Sequence of chain 1.D:
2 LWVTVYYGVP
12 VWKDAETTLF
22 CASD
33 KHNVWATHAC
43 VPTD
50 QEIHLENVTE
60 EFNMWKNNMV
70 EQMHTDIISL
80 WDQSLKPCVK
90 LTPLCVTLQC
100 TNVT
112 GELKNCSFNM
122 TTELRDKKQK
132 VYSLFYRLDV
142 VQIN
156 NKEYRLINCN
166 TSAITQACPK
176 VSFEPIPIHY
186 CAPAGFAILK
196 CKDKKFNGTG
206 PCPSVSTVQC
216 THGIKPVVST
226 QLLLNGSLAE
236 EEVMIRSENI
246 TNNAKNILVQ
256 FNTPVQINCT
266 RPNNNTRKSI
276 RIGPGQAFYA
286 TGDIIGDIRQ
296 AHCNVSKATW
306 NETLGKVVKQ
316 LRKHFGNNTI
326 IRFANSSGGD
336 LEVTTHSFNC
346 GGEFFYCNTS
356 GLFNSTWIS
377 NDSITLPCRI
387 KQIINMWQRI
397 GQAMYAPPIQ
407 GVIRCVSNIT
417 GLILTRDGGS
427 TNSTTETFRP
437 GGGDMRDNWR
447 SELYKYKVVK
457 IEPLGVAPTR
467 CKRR

The small molecule below binds the protein below.
Small molecule (SMILES): CC(=O)N[C@@H]1[C@@H](O)[C@H](O)[C@@H](CO)O[C@H]1O

Binding-site contacts:
Ligand atom C7 contacts residue THR96 of chain 1.D at 4.1 Å.
Ligand atom C4 contacts residue ASN120 of chain 1.D at 4.3 Å.
Ligand atom O5 contacts residue ASN120 of chain 1.D at 2.4 Å (h-bond).
Ligand atom C7 contacts residue ASN120 of chain 1.D at 3.7 Å.
Ligand atom C7 contacts residue GLN98 of chain 1.D at 3.9 Å.
Ligand atom C8 contacts residue GLN98 of chain 1.D at 2.9 Å.
Ligand atom C1 contacts residue ASN120 of chain 1.D at 1.4 Å.
Ligand atom O3 contacts residue GLN98 of chain 1.D at 4.4 Å.
Ligand atom C2 contacts residue ASN120 of chain 1.D at 2.5 Å.
Ligand atom C8 contacts residue THR96 of chain 1.D at 3.1 Å.
Ligand atom O7 contacts residue THR96 of chain 1.D at 4.2 Å.
Ligand atom N2 contacts residue ASN120 of chain 1.D at 2.8 Å (h-bond).
Ligand atom C7 contacts residue PHE119 of chain 1.D at 4.5 Å (hydrophobic).
Ligand atom C8 contacts residue SER118 of chain 1.D at 3.7 Å.
Ligand atom C8 contacts residue PHE119 of chain 1.D at 3.6 Å (hydrophobic).
Ligand atom C5 contacts residue ASN120 of chain 1.D at 3.7 Å.
Ligand atom O7 contacts residue ASN120 of chain 1.D at 3.7 Å.
Ligand atom N2 contacts residue PHE119 of chain 1.D at 4.5 Å.
Ligand atom O7 contacts residue GLN98 of chain 1.D at 4.2 Å.
Ligand atom C3 contacts residue ASN120 of chain 1.D at 3.8 Å.
Ligand atom C8 contacts residue ASN120 of chain 1.D at 3.9 Å.